Sequence of chain 1.A:
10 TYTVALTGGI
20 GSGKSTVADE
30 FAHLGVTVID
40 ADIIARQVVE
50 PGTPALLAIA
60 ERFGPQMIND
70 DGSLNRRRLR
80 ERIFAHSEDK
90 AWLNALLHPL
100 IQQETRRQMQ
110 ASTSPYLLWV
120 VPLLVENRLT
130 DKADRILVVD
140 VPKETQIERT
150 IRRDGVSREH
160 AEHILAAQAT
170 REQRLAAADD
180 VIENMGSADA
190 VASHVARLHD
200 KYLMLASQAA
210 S

This protein binds this small molecule.
Small molecule (SMILES): Nc1ncnc2c1ncn2[C@@H]1O[C@H](CO[P](=O)(O)O[P](=O)(O)NP(=O)(O)O)[C@@H](O)[C@H]1O

Binding-site contacts:
Ligand atom O2G contacts residue ARG152 of chain 1.A at 2.8 Å (salt-bridge).
Ligand atom N7 contacts residue THR25 of chain 1.A at 3.5 Å (h-bond).
Ligand atom O1A contacts residue SER24 of chain 1.A at 2.8 Å (h-bond).
Ligand atom O1A contacts residue THR25 of chain 1.A at 3.7 Å.
Ligand atom PA contacts residue ARG152 of chain 1.A at 3.7 Å.
Ligand atom O2A contacts residue ARG152 of chain 1.A at 3.1 Å (salt-bridge).
Ligand atom N3B contacts residue ARG152 of chain 1.A at 3.5 Å (salt-bridge).
Ligand atom O2B contacts residue SER24 of chain 1.A at 3.0 Å (h-bond).
Ligand atom O1B contacts residue LYS23 of chain 1.A at 2.9 Å (salt-bridge).
Ligand atom O5' contacts residue GLY22 of chain 1.A at 3.2 Å.
Ligand atom N6 contacts residue ASN183 of chain 1.A at 3.3 Å (h-bond).
Ligand atom PG contacts residue ARG152 of chain 1.A at 3.4 Å.
Ligand atom C5 contacts residue ARG148 of chain 1.A at 3.6 Å.
Ligand atom O3A contacts residue ARG152 of chain 1.A at 3.1 Å (salt-bridge).
Ligand atom C8 contacts residue GLY22 of chain 1.A at 3.7 Å.
Ligand atom C6 contacts residue ARG148 of chain 1.A at 3.5 Å.
Ligand atom O1B contacts residue GLY22 of chain 1.A at 3.4 Å (h-bond).
Ligand atom N3 contacts residue ARG148 of chain 1.A at 3.5 Å (salt-bridge).
Ligand atom O4' contacts residue ARG148 of chain 1.A at 3.5 Å.
Ligand atom N7 contacts residue ASN183 of chain 1.A at 3.1 Å (h-bond).
Ligand atom O1A contacts residue LYS23 of chain 1.A at 3.4 Å (salt-bridge).
Ligand atom O3' contacts residue ARG152 of chain 1.A at 3.5 Å.
Ligand atom O1B contacts residue SER21 of chain 1.A at 3.3 Å (h-bond).
Ligand atom PB contacts residue LYS23 of chain 1.A at 3.6 Å.
Ligand atom C2 contacts residue ARG148 of chain 1.A at 3.5 Å.
Ligand atom N6 contacts residue ARG148 of chain 1.A at 3.7 Å.
Ligand atom O2G contacts residue ILE19 of chain 1.A at 3.4 Å.
Ligand atom O3G contacts residue LYS23 of chain 1.A at 3.0 Å (salt-bridge).
Ligand atom N3B contacts residue LYS23 of chain 1.A at 3.7 Å.
Ligand atom O1G contacts residue ARG152 of chain 1.A at 3.1 Å (salt-bridge).
Ligand atom C8 contacts residue THR25 of chain 1.A at 3.3 Å.
Ligand atom O3G contacts residue ILE19 of chain 1.A at 3.5 Å.
Ligand atom O2B contacts residue LYS23 of chain 1.A at 3.3 Å.
Ligand atom O1B contacts residue GLY18 of chain 1.A at 3.7 Å.
Ligand atom PA contacts residue GLY22 of chain 1.A at 3.7 Å.
Ligand atom O2G contacts residue GLY20 of chain 1.A at 2.8 Å (h-bond).
Ligand atom O1A contacts residue GLY22 of chain 1.A at 3.2 Å.
Ligand atom C4 contacts residue ARG148 of chain 1.A at 3.7 Å.
Ligand atom C5' contacts residue ARG152 of chain 1.A at 3.4 Å.
Ligand atom N1 contacts residue ARG148 of chain 1.A at 3.4 Å (salt-bridge).